Binding-site contacts:
Ligand atom CAH contacts residue PHE97 of chain 1.C at 4.1 Å (hydrophobic).
Ligand atom NAM contacts residue ASP161 of chain 1.C at 3.4 Å (salt-bridge).
Ligand atom CAB contacts residue SER95 of chain 1.C at 4.1 Å.
Ligand atom SAA contacts residue PHE97 of chain 1.C at 3.7 Å.
Ligand atom CAB contacts residue PHE97 of chain 1.C at 3.5 Å (hydrophobic).
Ligand atom NAD contacts residue ASP161 of chain 1.C at 4.3 Å.
Ligand atom NAK contacts residue NAP1 of chain 1.J at 4.3 Å.
Ligand atom SAA contacts residue NAP1 of chain 1.J at 3.8 Å.
Ligand atom CAB contacts residue NAP1 of chain 1.J at 3.5 Å.
Ligand atom CAE contacts residue PHE97 of chain 1.C at 3.8 Å (hydrophobic).
Ligand atom NAM contacts residue NAP1 of chain 1.J at 3.4 Å.
Ligand atom NAC contacts residue NAP1 of chain 1.J at 3.0 Å (h-bond).
Ligand atom NAF contacts residue NAP1 of chain 1.J at 2.6 Å (h-bond).
Ligand atom CAI contacts residue PHE97 of chain 1.C at 3.7 Å (hydrophobic).
Ligand atom NAK contacts residue PRO210 of chain 1.C at 3.3 Å.
Ligand atom CAI contacts residue NAP1 of chain 1.J at 3.5 Å.
Ligand atom NAD contacts residue NAP1 of chain 1.J at 3.5 Å.
Ligand atom NAF contacts residue SER95 of chain 1.C at 3.3 Å (h-bond).
Ligand atom NAC contacts residue SER95 of chain 1.C at 4.2 Å.
Ligand atom SAA contacts residue PRO210 of chain 1.C at 4.5 Å.
Ligand atom CAE contacts residue NAP1 of chain 1.J at 3.6 Å.
Ligand atom NAM contacts residue PHE97 of chain 1.C at 3.6 Å.
Ligand atom NAF contacts residue PHE97 of chain 1.C at 3.5 Å.
Ligand atom NAC contacts residue PHE97 of chain 1.C at 3.7 Å.
Ligand atom CAJ contacts residue NAP1 of chain 1.J at 3.9 Å.
Ligand atom CAH contacts residue GLY205 of chain 1.C at 4.4 Å.
Ligand atom CAJ contacts residue PRO210 of chain 1.C at 3.3 Å (hydrophobic).
Ligand atom CAG contacts residue NAP1 of chain 1.J at 3.7 Å.
Ligand atom CAJ contacts residue PHE97 of chain 1.C at 4.0 Å (hydrophobic).
Ligand atom CAH contacts residue NAP1 of chain 1.J at 4.2 Å.
Ligand atom CAB contacts residue TYR174 of chain 1.C at 4.4 Å (hydrophobic).
Ligand atom NAD contacts residue TYR174 of chain 1.C at 3.3 Å (h-bond).
Ligand atom NAM contacts residue TYR174 of chain 1.C at 3.9 Å.
Ligand atom CAL contacts residue VAL206 of chain 1.C at 4.1 Å (hydrophobic).
Ligand atom NAC contacts residue TYR174 of chain 1.C at 3.1 Å (h-bond).
Ligand atom NAD contacts residue PHE97 of chain 1.C at 3.5 Å.
Ligand atom CAG contacts residue PHE97 of chain 1.C at 3.8 Å (hydrophobic).

Sequence of chain 1.C:
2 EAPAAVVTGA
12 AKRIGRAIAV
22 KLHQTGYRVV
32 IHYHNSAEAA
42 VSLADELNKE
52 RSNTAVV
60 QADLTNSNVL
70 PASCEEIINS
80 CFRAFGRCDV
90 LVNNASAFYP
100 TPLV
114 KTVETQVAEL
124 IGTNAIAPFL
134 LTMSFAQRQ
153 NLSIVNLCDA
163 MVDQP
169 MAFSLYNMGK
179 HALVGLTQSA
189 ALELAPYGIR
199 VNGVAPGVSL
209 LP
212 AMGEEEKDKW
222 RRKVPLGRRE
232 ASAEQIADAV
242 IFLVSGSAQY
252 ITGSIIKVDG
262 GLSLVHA

The small molecule below binds the protein below.
Small molecule (SMILES): Nc1nnc(-c2cnccc2N)s1